Binding-site contacts:
Ligand atom O5 contacts residue PHE1090 of chain 1.A at 3.9 Å.
Ligand atom O4 contacts residue HIS1088 of chain 1.A at 4.5 Å.
Ligand atom C6 contacts residue HIS1088 of chain 1.A at 4.3 Å.
Ligand atom C7 contacts residue ASN1085 of chain 1.A at 3.3 Å.
Ligand atom C8 contacts residue THR1087 of chain 1.A at 4.5 Å.
Ligand atom C6 contacts residue PHE1090 of chain 1.A at 4.0 Å (hydrophobic).
Ligand atom C1 contacts residue PHE1090 of chain 1.A at 4.4 Å (hydrophobic).
Ligand atom N2 contacts residue ASN1085 of chain 1.A at 2.8 Å (h-bond).
Ligand atom C2 contacts residue THR1087 of chain 1.A at 3.8 Å.
Ligand atom C5 contacts residue PHE1090 of chain 1.A at 4.3 Å (hydrophobic).
Ligand atom C1 contacts residue ASN1085 of chain 1.A at 1.4 Å.
Ligand atom C1 contacts residue THR1087 of chain 1.A at 3.7 Å.
Ligand atom O7 contacts residue ASN1085 of chain 1.A at 3.5 Å (h-bond).
Ligand atom C5 contacts residue ASN1085 of chain 1.A at 3.7 Å.
Ligand atom C2 contacts residue ASN1085 of chain 1.A at 2.4 Å.
Ligand atom C3 contacts residue THR1087 of chain 1.A at 3.8 Å.
Ligand atom C5 contacts residue HIS1088 of chain 1.A at 3.8 Å.
Ligand atom C8 contacts residue ASN1085 of chain 1.A at 3.4 Å.
Ligand atom O5 contacts residue ASN1085 of chain 1.A at 2.4 Å (h-bond).
Ligand atom C3 contacts residue ASN1085 of chain 1.A at 3.7 Å.
Ligand atom N2 contacts residue THR1087 of chain 1.A at 3.4 Å (h-bond).
Ligand atom C4 contacts residue ASN1085 of chain 1.A at 4.2 Å.

Sequence of chain 1.A:
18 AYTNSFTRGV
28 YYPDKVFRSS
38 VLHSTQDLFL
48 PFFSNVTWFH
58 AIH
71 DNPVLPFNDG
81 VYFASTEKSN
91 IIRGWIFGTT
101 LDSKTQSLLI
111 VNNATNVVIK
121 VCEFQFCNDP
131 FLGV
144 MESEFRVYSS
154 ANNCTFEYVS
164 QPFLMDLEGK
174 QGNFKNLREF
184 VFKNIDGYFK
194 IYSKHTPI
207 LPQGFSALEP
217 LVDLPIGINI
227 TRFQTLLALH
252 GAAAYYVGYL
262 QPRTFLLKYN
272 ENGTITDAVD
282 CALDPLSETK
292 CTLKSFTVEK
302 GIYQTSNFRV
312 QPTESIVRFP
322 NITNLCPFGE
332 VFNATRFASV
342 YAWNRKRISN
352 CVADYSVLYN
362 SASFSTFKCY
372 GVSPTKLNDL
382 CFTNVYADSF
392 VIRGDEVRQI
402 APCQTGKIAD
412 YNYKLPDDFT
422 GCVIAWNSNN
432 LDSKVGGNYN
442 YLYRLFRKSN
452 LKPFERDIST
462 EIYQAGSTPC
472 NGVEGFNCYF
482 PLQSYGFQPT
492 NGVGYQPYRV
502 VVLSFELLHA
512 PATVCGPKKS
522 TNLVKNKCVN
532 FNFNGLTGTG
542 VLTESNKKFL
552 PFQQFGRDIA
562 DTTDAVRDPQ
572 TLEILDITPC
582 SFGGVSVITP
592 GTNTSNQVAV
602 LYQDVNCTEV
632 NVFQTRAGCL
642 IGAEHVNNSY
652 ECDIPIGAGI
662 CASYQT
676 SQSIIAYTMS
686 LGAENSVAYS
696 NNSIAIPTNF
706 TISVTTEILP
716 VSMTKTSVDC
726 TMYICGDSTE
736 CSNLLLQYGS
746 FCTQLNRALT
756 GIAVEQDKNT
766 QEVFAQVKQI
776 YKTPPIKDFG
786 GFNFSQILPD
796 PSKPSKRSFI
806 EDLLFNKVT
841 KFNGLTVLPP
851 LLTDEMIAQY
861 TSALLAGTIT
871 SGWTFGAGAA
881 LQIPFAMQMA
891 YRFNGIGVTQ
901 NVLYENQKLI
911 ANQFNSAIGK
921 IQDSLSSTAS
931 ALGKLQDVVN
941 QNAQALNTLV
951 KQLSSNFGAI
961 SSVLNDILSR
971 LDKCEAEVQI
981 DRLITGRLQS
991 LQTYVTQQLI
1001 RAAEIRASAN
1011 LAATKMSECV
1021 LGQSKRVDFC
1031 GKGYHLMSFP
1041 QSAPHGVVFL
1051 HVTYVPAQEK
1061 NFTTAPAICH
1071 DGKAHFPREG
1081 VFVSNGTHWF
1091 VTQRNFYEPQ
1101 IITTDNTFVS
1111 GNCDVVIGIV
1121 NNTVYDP

The small molecule below binds the protein below.
Small molecule (SMILES): CC(=O)N[C@H]1[C@H](O[C@H]2[C@H](O)[C@@H](NC(C)=O)CO[C@@H]2CO)O[C@H](CO)[C@@H](O)[C@@H]1O